Binding-site contacts:
Ligand atom CB contacts residue SER51 of chain 2.B at 3.6 Å.
Ligand atom CB contacts residue THR50 of chain 6.A at 4.0 Å.
Ligand atom CH2 contacts residue ILE53 of chain 6.A at 3.2 Å (hydrophobic).
Ligand atom C contacts residue SER51 of chain 2.B at 3.5 Å.
Ligand atom CA contacts residue THR50 of chain 6.A at 3.6 Å.
Ligand atom CA contacts residue GLY25 of chain 2.B at 4.1 Å.
Ligand atom NE1 contacts residue HIS32 of chain 6.A at 3.8 Å.
Ligand atom CZ2 contacts residue VAL19 of chain 6.A at 3.8 Å (hydrophobic).
Ligand atom N contacts residue GLY25 of chain 2.B at 3.7 Å.
Ligand atom CD2 contacts residue THR50 of chain 6.A at 3.9 Å.
Ligand atom OXT contacts residue GLY25 of chain 2.B at 3.8 Å.
Ligand atom CZ2 contacts residue ILE20 of chain 6.A at 4.1 Å (hydrophobic).
Ligand atom CH2 contacts residue VAL19 of chain 6.A at 4.1 Å (hydrophobic).
Ligand atom OXT contacts residue THR50 of chain 6.A at 3.2 Å (h-bond).
Ligand atom C contacts residue THR23 of chain 2.B at 4.1 Å.
Ligand atom CH2 contacts residue THR50 of chain 6.A at 3.8 Å.
Ligand atom CE3 contacts residue THR50 of chain 6.A at 3.4 Å.
Ligand atom CA contacts residue HIS31 of chain 6.A at 4.1 Å.
Ligand atom CD1 contacts residue THR28 of chain 2.B at 3.9 Å.
Ligand atom CZ3 contacts residue THR50 of chain 6.A at 3.2 Å.
Ligand atom CG contacts residue THR50 of chain 6.A at 4.0 Å.
Ligand atom O contacts residue GLY25 of chain 2.B at 2.8 Å (h-bond).
Ligand atom O contacts residue THR23 of chain 2.B at 3.2 Å (h-bond).
Ligand atom CA contacts residue SER51 of chain 2.B at 4.0 Å.
Ligand atom CZ3 contacts residue ILE53 of chain 6.A at 3.2 Å (hydrophobic).
Ligand atom C contacts residue THR50 of chain 6.A at 3.8 Å.
Ligand atom CH2 contacts residue GLY21 of chain 6.A at 3.9 Å.
Ligand atom C contacts residue GLY25 of chain 2.B at 3.5 Å.
Ligand atom N contacts residue THR28 of chain 2.B at 2.5 Å (h-bond).
Ligand atom OXT contacts residue THR47 of chain 6.A at 2.1 Å (h-bond).
Ligand atom O contacts residue SER51 of chain 2.B at 2.9 Å (h-bond).
Ligand atom CZ3 contacts residue GLN45 of chain 6.A at 3.8 Å.
Ligand atom CZ3 contacts residue ALA44 of chain 6.A at 4.1 Å (hydrophobic).
Ligand atom O contacts residue THR47 of chain 6.A at 3.9 Å.
Ligand atom CE3 contacts residue GLN45 of chain 6.A at 3.3 Å.
Ligand atom O contacts residue ARG24 of chain 2.B at 3.0 Å.
Ligand atom CZ2 contacts residue GLY21 of chain 6.A at 3.5 Å.
Ligand atom CA contacts residue THR28 of chain 2.B at 3.8 Å.
Ligand atom C contacts residue THR47 of chain 6.A at 3.2 Å.
Ligand atom N contacts residue THR23 of chain 2.B at 3.2 Å (h-bond).

Sequence of chain 2.B:
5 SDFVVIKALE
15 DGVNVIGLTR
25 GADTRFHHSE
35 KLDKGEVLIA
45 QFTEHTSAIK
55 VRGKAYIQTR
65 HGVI

The protein below binds the small molecule below.
Small molecule (SMILES): N[C@@H](Cc1c[nH]c2ccccc12)C(=O)O

Sequence of chain 6.A:
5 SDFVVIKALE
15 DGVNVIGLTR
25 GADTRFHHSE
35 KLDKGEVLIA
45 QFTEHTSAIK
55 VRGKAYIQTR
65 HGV